Sequence of chain 1.A:
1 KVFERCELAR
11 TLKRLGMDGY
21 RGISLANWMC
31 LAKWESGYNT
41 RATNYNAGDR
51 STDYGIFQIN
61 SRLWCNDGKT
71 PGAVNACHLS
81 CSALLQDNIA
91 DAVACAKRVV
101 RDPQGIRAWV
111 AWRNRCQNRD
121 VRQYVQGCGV

Binding-site contacts:
Ligand atom C2 contacts residue GLN104 of chain 1.A at 3.5 Å.
Ligand atom C7 contacts residue ALA108 of chain 1.A at 3.8 Å (hydrophobic).
Ligand atom C1 contacts residue GLN104 of chain 1.A at 3.7 Å.
Ligand atom O7 contacts residue GLN58 of chain 1.A at 3.9 Å.
Ligand atom C7 contacts residue ASN60 of chain 1.A at 4.1 Å.
Ligand atom C4 contacts residue GOL1 of chain 1.C at 4.1 Å.
Ligand atom C5 contacts residue GOL1 of chain 1.C at 3.5 Å.
Ligand atom O7 contacts residue ASN60 of chain 1.A at 3.0 Å (h-bond).
Ligand atom C8 contacts residue GLN58 of chain 1.A at 3.5 Å.
Ligand atom C3 contacts residue GOL1 of chain 1.C at 3.7 Å.
Ligand atom C8 contacts residue PHE57 of chain 1.A at 4.2 Å (hydrophobic).
Ligand atom C3 contacts residue ALA108 of chain 1.A at 3.9 Å (hydrophobic).
Ligand atom C2 contacts residue GOL1 of chain 1.C at 2.4 Å.
Ligand atom O3 contacts residue ALA108 of chain 1.A at 4.2 Å.
Ligand atom O6 contacts residue GLN104 of chain 1.A at 3.4 Å (h-bond).
Ligand atom O4 contacts residue GLN104 of chain 1.A at 3.5 Å (h-bond).
Ligand atom C8 contacts residue ALA108 of chain 1.A at 3.8 Å (hydrophobic).
Ligand atom N2 contacts residue GOL1 of chain 1.C at 2.8 Å (h-bond).
Ligand atom C8 contacts residue TRP109 of chain 1.A at 3.3 Å (hydrophobic).
Ligand atom O6 contacts residue TRP64 of chain 1.A at 3.8 Å.
Ligand atom O7 contacts residue GLN104 of chain 1.A at 3.2 Å (h-bond).
Ligand atom N2 contacts residue ALA108 of chain 1.A at 3.0 Å (h-bond).
Ligand atom C2 contacts residue ALA108 of chain 1.A at 3.8 Å (hydrophobic).
Ligand atom O7 contacts residue GOL1 of chain 1.C at 3.3 Å (h-bond).
Ligand atom C6 contacts residue ASP102 of chain 1.A at 3.2 Å.
Ligand atom C1 contacts residue GOL1 of chain 1.C at 1.4 Å.
Ligand atom O7 contacts residue ILE59 of chain 1.A at 4.0 Å.
Ligand atom C5 contacts residue GLN104 of chain 1.A at 4.2 Å.
Ligand atom O5 contacts residue GLN104 of chain 1.A at 3.4 Å (h-bond).
Ligand atom C4 contacts residue LEU63 of chain 1.A at 4.1 Å (hydrophobic).
Ligand atom O5 contacts residue GOL1 of chain 1.C at 2.2 Å (h-bond).
Ligand atom O6 contacts residue ASP102 of chain 1.A at 3.6 Å.
Ligand atom C1 contacts residue ALA108 of chain 1.A at 4.0 Å (hydrophobic).
Ligand atom O3 contacts residue TRP64 of chain 1.A at 3.5 Å (h-bond).
Ligand atom C7 contacts residue GLN104 of chain 1.A at 4.2 Å.
Ligand atom C7 contacts residue TRP64 of chain 1.A at 3.9 Å (hydrophobic).
Ligand atom C6 contacts residue TRP64 of chain 1.A at 3.8 Å (hydrophobic).
Ligand atom C7 contacts residue GOL1 of chain 1.C at 3.2 Å.
Ligand atom C7 contacts residue GLN58 of chain 1.A at 4.0 Å.
Ligand atom O7 contacts residue TRP64 of chain 1.A at 3.5 Å (h-bond).

The protein below binds the small molecule below.
Small molecule (SMILES): CC(=O)N[C@H]1[C@H](O[C@H]2[C@H](O)[C@@H](NC(C)=O)CO[C@@H]2CO)O[C@H](CO)[C@@H](O)[C@@H]1O